Sequence of chain 1.A:
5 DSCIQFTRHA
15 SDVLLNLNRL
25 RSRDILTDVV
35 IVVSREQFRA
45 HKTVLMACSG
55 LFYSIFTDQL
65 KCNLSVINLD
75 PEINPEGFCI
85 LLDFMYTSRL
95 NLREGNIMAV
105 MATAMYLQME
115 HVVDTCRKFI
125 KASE

Binding-site contacts:
Ligand atom CZ2 contacts residue HIS115 of chain 1.A at 3.7 Å.
Ligand atom CB contacts residue GLN9 of chain 2.A at 3.7 Å.
Ligand atom CB contacts residue ARG93 of chain 1.A at 3.8 Å.
Ligand atom C contacts residue PHE10 of chain 2.A at 3.7 Å (hydrophobic).
Ligand atom NE1 contacts residue HIS115 of chain 1.A at 3.6 Å (h-bond).
Ligand atom O contacts residue ILE8 of chain 2.A at 3.5 Å.
Ligand atom CH2 contacts residue PHE88 of chain 1.A at 3.5 Å (hydrophobic).
Ligand atom CZ3 contacts residue PHE88 of chain 1.A at 3.8 Å (hydrophobic).
Ligand atom CE3 contacts residue PHE10 of chain 2.A at 3.6 Å (hydrophobic).
Ligand atom CE2 contacts residue PHE10 of chain 2.A at 3.4 Å (hydrophobic).
Ligand atom CE3 contacts residue ILE8 of chain 2.A at 3.5 Å (hydrophobic).
Ligand atom CZ3 contacts residue LEU94 of chain 1.A at 3.8 Å (hydrophobic).
Ligand atom CG2 contacts residue GLN9 of chain 2.A at 3.8 Å.
Ligand atom CA contacts residue GLN9 of chain 2.A at 3.9 Å.
Ligand atom CH2 contacts residue PHE10 of chain 2.A at 3.9 Å (hydrophobic).
Ligand atom NE1 contacts residue PHE10 of chain 2.A at 3.4 Å.
Ligand atom CZ3 contacts residue ILE8 of chain 2.A at 3.9 Å (hydrophobic).
Ligand atom CH2 contacts residue LEU94 of chain 1.A at 3.8 Å (hydrophobic).
Ligand atom CE3 contacts residue GLN9 of chain 2.A at 3.5 Å.
Ligand atom CA contacts residue GLN9 of chain 2.A at 3.1 Å.
Ligand atom CD contacts residue CYS7 of chain 2.A at 3.4 Å (hydrophobic).
Ligand atom CA contacts residue PHE10 of chain 2.A at 3.9 Å (hydrophobic).
Ligand atom O contacts residue GLN9 of chain 2.A at 3.8 Å.
Ligand atom O contacts residue GLN9 of chain 2.A at 2.9 Å (h-bond).
Ligand atom NE1 contacts residue THR119 of chain 1.A at 3.5 Å.
Ligand atom CG2 contacts residue THR11 of chain 2.A at 3.8 Å.
Ligand atom CG contacts residue ARG93 of chain 1.A at 3.6 Å.
Ligand atom CZ2 contacts residue THR119 of chain 1.A at 3.7 Å.
Ligand atom CZ3 contacts residue PHE10 of chain 2.A at 3.8 Å (hydrophobic).
Ligand atom C contacts residue GLN9 of chain 2.A at 3.4 Å.
Ligand atom N contacts residue GLN9 of chain 2.A at 2.8 Å (h-bond).
Ligand atom CB contacts residue GLN9 of chain 2.A at 3.9 Å.
Ligand atom CE2 contacts residue THR119 of chain 1.A at 3.7 Å.
Ligand atom CD1 contacts residue PHE10 of chain 2.A at 3.8 Å (hydrophobic).
Ligand atom CD2 contacts residue PHE10 of chain 2.A at 3.8 Å (hydrophobic).
Ligand atom CG1 contacts residue THR11 of chain 2.A at 3.7 Å.
Ligand atom O contacts residue THR11 of chain 2.A at 3.0 Å (h-bond).
Ligand atom CD1 contacts residue THR119 of chain 1.A at 3.8 Å.
Ligand atom O contacts residue PHE10 of chain 2.A at 3.3 Å.
Ligand atom N contacts residue EDO1 of chain 2.G at 3.0 Å (h-bond).

A small-molecule ligand and the protein it binds are described below.
Small molecule (SMILES): CC[C@H](C)[C@H](NC(=O)[C@@H](NC(=O)[C@H](CC1=CN=C2CC=CC=C12)NC(C)=O)C(C)C)C(=O)N1CCC[C@H]1C(N)=O

Sequence of chain 2.A:
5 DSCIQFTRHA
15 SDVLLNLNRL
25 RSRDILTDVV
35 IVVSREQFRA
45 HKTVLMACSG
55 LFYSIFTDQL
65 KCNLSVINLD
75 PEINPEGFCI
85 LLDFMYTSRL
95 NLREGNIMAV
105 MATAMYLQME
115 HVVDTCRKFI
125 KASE